Binding-site contacts:
Ligand atom C6 contacts residue TYR103 of chain 1.B at 3.9 Å (hydrophobic).
Ligand atom C1 contacts residue CYS111 of chain 1.B at 3.4 Å (hydrophobic).
Ligand atom O3 contacts residue ASP200 of chain 1.B at 3.7 Å.
Ligand atom C2 contacts residue ASP139 of chain 1.B at 3.4 Å.
Ligand atom O5 contacts residue ASP139 of chain 1.B at 2.8 Å (salt-bridge).
Ligand atom C2 contacts residue ASP200 of chain 1.B at 3.5 Å.
Ligand atom O6 contacts residue TRP16 of chain 1.B at 3.3 Å.
Ligand atom C5 contacts residue TRP16 of chain 1.B at 3.6 Å (hydrophobic).
Ligand atom O5 contacts residue TYR103 of chain 1.B at 3.6 Å (h-bond).
Ligand atom O2 contacts residue ASP139 of chain 1.B at 3.6 Å.
Ligand atom C4 contacts residue TRP16 of chain 1.B at 3.5 Å (hydrophobic).
Ligand atom O1 contacts residue ASP200 of chain 1.B at 2.7 Å (salt-bridge).
Ligand atom O1 contacts residue ASP139 of chain 1.B at 4.1 Å.
Ligand atom C3 contacts residue ARG196 of chain 1.B at 4.1 Å.
Ligand atom C1 contacts residue ASP139 of chain 1.B at 2.9 Å.
Ligand atom C4 contacts residue ASP61 of chain 1.B at 3.5 Å.
Ligand atom C4 contacts residue LYS137 of chain 1.B at 3.8 Å.
Ligand atom C6 contacts residue TRP16 of chain 1.B at 3.4 Å (hydrophobic).
Ligand atom C5 contacts residue ASP61 of chain 1.B at 4.0 Å.
Ligand atom C2 contacts residue ARG196 of chain 1.B at 4.0 Å.
Ligand atom C3 contacts residue ASP200 of chain 1.B at 3.2 Å.
Ligand atom C5 contacts residue ASP139 of chain 1.B at 4.1 Å.
Ligand atom O4 contacts residue ASP61 of chain 1.B at 2.6 Å (salt-bridge).
Ligand atom C3 contacts residue LYS137 of chain 1.B at 3.8 Å.
Ligand atom C1 contacts residue ASP200 of chain 1.B at 3.7 Å.
Ligand atom O1 contacts residue CYS111 of chain 1.B at 3.9 Å.
Ligand atom O4 contacts residue TYR103 of chain 1.B at 3.5 Å.
Ligand atom O6 contacts residue ALA112 of chain 1.B at 3.9 Å.
Ligand atom O3 contacts residue ARG196 of chain 1.B at 3.2 Å (salt-bridge).
Ligand atom O3 contacts residue LYS137 of chain 1.B at 3.0 Å (salt-bridge).
Ligand atom O2 contacts residue ARG196 of chain 1.B at 3.2 Å (salt-bridge).
Ligand atom O6 contacts residue ASP62 of chain 1.B at 2.8 Å (salt-bridge).
Ligand atom O6 contacts residue TYR103 of chain 1.B at 4.0 Å.
Ligand atom O2 contacts residue ASP200 of chain 1.B at 2.6 Å (salt-bridge).
Ligand atom O4 contacts residue LYS137 of chain 1.B at 2.8 Å (salt-bridge).
Ligand atom C6 contacts residue ASP61 of chain 1.B at 3.4 Å.
Ligand atom C1 contacts residue TYR176 of chain 1.B at 4.0 Å (hydrophobic).
Ligand atom O6 contacts residue CYS111 of chain 1.B at 3.4 Å.
Ligand atom C6 contacts residue ASP62 of chain 1.B at 3.5 Å.
Ligand atom O5 contacts residue CYS111 of chain 1.B at 3.3 Å (h-bond).

The protein below binds the small molecule below.
Small molecule (SMILES): OC[C@H]1O[C@H](O)[C@H](O)[C@@H](O)[C@H]1O

Sequence of chain 1.B:
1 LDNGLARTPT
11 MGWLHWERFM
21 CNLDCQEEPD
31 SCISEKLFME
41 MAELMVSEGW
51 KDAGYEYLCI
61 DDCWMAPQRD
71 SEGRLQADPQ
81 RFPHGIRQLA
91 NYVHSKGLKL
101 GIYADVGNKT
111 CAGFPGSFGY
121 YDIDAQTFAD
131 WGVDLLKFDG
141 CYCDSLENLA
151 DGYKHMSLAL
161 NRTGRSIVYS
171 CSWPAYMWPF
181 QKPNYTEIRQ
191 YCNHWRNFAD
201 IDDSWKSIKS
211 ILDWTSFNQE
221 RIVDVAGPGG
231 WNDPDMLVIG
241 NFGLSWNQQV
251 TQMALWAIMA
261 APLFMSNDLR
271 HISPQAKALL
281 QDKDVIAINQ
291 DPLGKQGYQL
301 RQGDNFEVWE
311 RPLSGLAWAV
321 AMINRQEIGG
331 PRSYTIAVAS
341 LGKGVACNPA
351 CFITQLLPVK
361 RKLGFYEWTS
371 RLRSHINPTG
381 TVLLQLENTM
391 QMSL